This protein binds this small molecule.
Small molecule (SMILES): CN(Cc1cnc2nc(N)nc(N)c2n1)c1ccc(C(=O)N[C@@H](CCC(=O)O)C(=O)O)cc1

Sequence of chain 1.A:
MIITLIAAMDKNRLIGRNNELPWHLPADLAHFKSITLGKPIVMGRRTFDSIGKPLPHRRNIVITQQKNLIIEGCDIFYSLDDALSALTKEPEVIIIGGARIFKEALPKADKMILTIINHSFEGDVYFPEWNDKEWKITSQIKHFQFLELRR

Binding-site contacts:
Ligand atom O1 contacts residue PHE32 of chain 1.A at 3.3 Å.
Ligand atom C6 contacts residue NDP1 of chain 1.B at 3.7 Å.
Ligand atom C4A contacts residue PHE32 of chain 1.A at 3.7 Å (hydrophobic).
Ligand atom C7 contacts residue LEU21 of chain 1.A at 3.6 Å (hydrophobic).
Ligand atom C8A contacts residue ASP28 of chain 1.A at 3.4 Å.
Ligand atom N5 contacts residue NDP1 of chain 1.B at 3.3 Å.
Ligand atom N1 contacts residue ASP28 of chain 1.A at 2.4 Å (salt-bridge).
Ligand atom N10 contacts residue ILE51 of chain 1.A at 3.5 Å.
Ligand atom C4 contacts residue NDP1 of chain 1.B at 3.3 Å.
Ligand atom O1 contacts residue ARG58 of chain 1.A at 2.9 Å (salt-bridge).
Ligand atom C4 contacts residue ILE6 of chain 1.A at 3.6 Å (hydrophobic).
Ligand atom NA4 contacts residue PHE32 of chain 1.A at 3.5 Å.
Ligand atom C2 contacts residue ASP28 of chain 1.A at 3.2 Å.
Ligand atom N3 contacts residue ILE6 of chain 1.A at 3.6 Å.
Ligand atom NA4 contacts residue ILE96 of chain 1.A at 3.2 Å (h-bond).
Ligand atom CG contacts residue LEU29 of chain 1.A at 3.7 Å (hydrophobic).
Ligand atom C4 contacts residue PHE32 of chain 1.A at 3.4 Å (hydrophobic).
Ligand atom C15 contacts residue ILE51 of chain 1.A at 3.8 Å (hydrophobic).
Ligand atom C8A contacts residue NDP1 of chain 1.B at 3.6 Å.
Ligand atom NA2 contacts residue ASP28 of chain 1.A at 2.8 Å (salt-bridge).
Ligand atom NA2 contacts residue ALA8 of chain 1.A at 3.6 Å.
Ligand atom N3 contacts residue NDP1 of chain 1.B at 3.8 Å.
Ligand atom C4A contacts residue NDP1 of chain 1.B at 3.2 Å.
Ligand atom N8 contacts residue ASP28 of chain 1.A at 3.6 Å (salt-bridge).
Ligand atom N1 contacts residue ALA8 of chain 1.A at 3.4 Å.
Ligand atom O1 contacts residue LYS33 of chain 1.A at 3.6 Å.
Ligand atom N3 contacts residue ALA7 of chain 1.A at 3.6 Å.
Ligand atom C2 contacts residue ALA8 of chain 1.A at 3.6 Å (hydrophobic).
Ligand atom O2 contacts residue ARG58 of chain 1.A at 2.7 Å (salt-bridge).
Ligand atom N3 contacts residue ALA8 of chain 1.A at 3.7 Å.
Ligand atom N8 contacts residue LEU29 of chain 1.A at 3.8 Å.
Ligand atom C14 contacts residue ILE51 of chain 1.A at 3.4 Å (hydrophobic).
Ligand atom N3 contacts residue PHE32 of chain 1.A at 3.5 Å.
Ligand atom NA4 contacts residue ILE6 of chain 1.A at 2.8 Å (h-bond).
Ligand atom NA4 contacts residue NDP1 of chain 1.B at 3.7 Å.
Ligand atom C16 contacts residue PHE32 of chain 1.A at 3.6 Å (hydrophobic).
Ligand atom O2 contacts residue LYS33 of chain 1.A at 3.4 Å.
Ligand atom CM contacts residue SER50 of chain 1.A at 3.4 Å.
Ligand atom CT contacts residue ARG58 of chain 1.A at 3.5 Å.
Ligand atom NA2 contacts residue THR115 of chain 1.A at 3.4 Å (h-bond).